Sequence of chain 1.A:
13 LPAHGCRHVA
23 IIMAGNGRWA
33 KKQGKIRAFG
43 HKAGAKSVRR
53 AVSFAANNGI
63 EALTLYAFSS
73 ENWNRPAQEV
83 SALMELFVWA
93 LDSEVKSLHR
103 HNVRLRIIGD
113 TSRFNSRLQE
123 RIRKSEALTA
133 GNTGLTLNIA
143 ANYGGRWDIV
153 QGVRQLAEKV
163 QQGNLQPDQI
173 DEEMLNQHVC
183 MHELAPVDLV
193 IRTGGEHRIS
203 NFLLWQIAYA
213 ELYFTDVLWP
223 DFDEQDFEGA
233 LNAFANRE

The small molecule below binds the protein below.
Small molecule (SMILES): CC(C)=CCC/C(C)=C/CC/C(C)=C/CS[P](=O)(O)OP(=O)(O)O

Binding-site contacts:
Ligand atom O3B contacts residue ALA26 of chain 1.A at 3.5 Å.
Ligand atom O2B contacts residue ASN28 of chain 1.A at 3.3 Å (h-bond).
Ligand atom C1 contacts residue ARG77 of chain 1.A at 3.7 Å.
Ligand atom C2 contacts residue IPE1 of chain 1.D at 3.8 Å.
Ligand atom C9 contacts residue TRP221 of chain 1.A at 3.5 Å (hydrophobic).
Ligand atom C1 contacts residue IPE1 of chain 1.D at 3.5 Å.
Ligand atom C2 contacts residue HIS43 of chain 1.A at 3.8 Å.
Ligand atom O1A contacts residue GLY29 of chain 1.A at 3.4 Å (h-bond).
Ligand atom C9 contacts residue ASN28 of chain 1.A at 3.4 Å.
Ligand atom C5 contacts residue ALA69 of chain 1.A at 3.5 Å (hydrophobic).
Ligand atom C4 contacts residue HIS43 of chain 1.A at 3.8 Å.
Ligand atom O2B contacts residue GLY27 of chain 1.A at 3.1 Å.
Ligand atom O3A contacts residue GLY29 of chain 1.A at 3.5 Å (h-bond).
Ligand atom C9 contacts residue GLY46 of chain 1.A at 3.9 Å.
Ligand atom C7 contacts residue ALA69 of chain 1.A at 3.6 Å (hydrophobic).
Ligand atom O3B contacts residue GLY27 of chain 1.A at 2.8 Å (h-bond).
Ligand atom PB contacts residue GLY29 of chain 1.A at 3.8 Å.
Ligand atom PA contacts residue HIS43 of chain 1.A at 3.8 Å.
Ligand atom C10 contacts residue HIS43 of chain 1.A at 3.7 Å.
Ligand atom O1A contacts residue ASN28 of chain 1.A at 2.8 Å (h-bond).
Ligand atom O2B contacts residue GLY29 of chain 1.A at 2.9 Å (h-bond).
Ligand atom C11 contacts residue VAL50 of chain 1.A at 3.7 Å (hydrophobic).
Ligand atom O1B contacts residue ARG30 of chain 1.A at 3.5 Å (salt-bridge).
Ligand atom S1 contacts residue ARG77 of chain 1.A at 3.6 Å.
Ligand atom C15 contacts residue ALA92 of chain 1.A at 3.5 Å (hydrophobic).
Ligand atom PB contacts residue GLY27 of chain 1.A at 3.6 Å.
Ligand atom C6 contacts residue ALA69 of chain 1.A at 3.4 Å (hydrophobic).
Ligand atom C5 contacts residue HIS43 of chain 1.A at 3.4 Å.
Ligand atom O2A contacts residue ARG77 of chain 1.A at 2.8 Å (salt-bridge).
Ligand atom C15 contacts residue FPS1 of chain 1.C at 3.9 Å.
Ligand atom O2A contacts residue HIS43 of chain 1.A at 2.6 Å (h-bond).
Ligand atom O2A contacts residue ARG39 of chain 1.A at 3.7 Å.
Ligand atom C4 contacts residue ASN74 of chain 1.A at 3.4 Å.
Ligand atom C3 contacts residue HIS43 of chain 1.A at 3.4 Å.
Ligand atom C11 contacts residue MET25 of chain 1.A at 3.8 Å (hydrophobic).
Ligand atom O1A contacts residue GLY27 of chain 1.A at 3.4 Å (h-bond).
Ligand atom C12 contacts residue VAL50 of chain 1.A at 3.8 Å (hydrophobic).
Ligand atom PA contacts residue ARG77 of chain 1.A at 3.9 Å.
Ligand atom C4 contacts residue LEU85 of chain 1.A at 3.7 Å (hydrophobic).
Ligand atom O2B contacts residue ARG30 of chain 1.A at 3.0 Å (salt-bridge).